Binding-site contacts:
Ligand atom C1 contacts residue THR136 of chain 1.A at 3.9 Å.
Ligand atom O5 contacts residue ASN134 of chain 1.A at 2.4 Å (h-bond).
Ligand atom O7 contacts residue ASN134 of chain 1.A at 3.8 Å.
Ligand atom C3 contacts residue ASN134 of chain 1.A at 3.8 Å.
Ligand atom C1 contacts residue ASN134 of chain 1.A at 1.4 Å.
Ligand atom O6 contacts residue THR136 of chain 1.A at 3.0 Å (h-bond).
Ligand atom C5 contacts residue ASN134 of chain 1.A at 3.7 Å.
Ligand atom C6 contacts residue THR136 of chain 1.A at 4.3 Å.
Ligand atom N2 contacts residue ASN134 of chain 1.A at 2.9 Å (h-bond).
Ligand atom O5 contacts residue ASN137 of chain 1.A at 3.5 Å.
Ligand atom C5 contacts residue ASN137 of chain 1.A at 4.2 Å.
Ligand atom O6 contacts residue ASN137 of chain 1.A at 3.2 Å.
Ligand atom O5 contacts residue THR136 of chain 1.A at 3.9 Å.
Ligand atom C7 contacts residue ASN134 of chain 1.A at 3.7 Å.
Ligand atom C4 contacts residue ASN134 of chain 1.A at 4.2 Å.
Ligand atom C5 contacts residue THR136 of chain 1.A at 3.8 Å.
Ligand atom C1 contacts residue ASN137 of chain 1.A at 4.2 Å.
Ligand atom C2 contacts residue ASN134 of chain 1.A at 2.4 Å.
Ligand atom C6 contacts residue ASN137 of chain 1.A at 4.1 Å.

A small-molecule ligand and the protein it binds are described below.
Small molecule (SMILES): CC(=O)N[C@@H]1[C@@H](O)[C@H](O)[C@@H](CO)O[C@H]1O

Sequence of chain 1.A:
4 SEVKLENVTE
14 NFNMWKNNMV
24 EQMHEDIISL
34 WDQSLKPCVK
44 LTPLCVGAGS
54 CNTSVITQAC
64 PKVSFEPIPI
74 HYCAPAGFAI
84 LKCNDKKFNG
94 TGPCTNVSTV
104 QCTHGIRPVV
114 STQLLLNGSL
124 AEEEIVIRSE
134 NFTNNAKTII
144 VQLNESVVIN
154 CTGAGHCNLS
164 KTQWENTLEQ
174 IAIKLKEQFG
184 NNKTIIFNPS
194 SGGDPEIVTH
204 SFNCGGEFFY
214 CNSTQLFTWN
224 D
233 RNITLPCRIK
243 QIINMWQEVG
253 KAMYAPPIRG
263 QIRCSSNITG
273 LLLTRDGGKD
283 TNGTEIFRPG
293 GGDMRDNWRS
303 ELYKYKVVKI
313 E